Sequence of chain 1.B:
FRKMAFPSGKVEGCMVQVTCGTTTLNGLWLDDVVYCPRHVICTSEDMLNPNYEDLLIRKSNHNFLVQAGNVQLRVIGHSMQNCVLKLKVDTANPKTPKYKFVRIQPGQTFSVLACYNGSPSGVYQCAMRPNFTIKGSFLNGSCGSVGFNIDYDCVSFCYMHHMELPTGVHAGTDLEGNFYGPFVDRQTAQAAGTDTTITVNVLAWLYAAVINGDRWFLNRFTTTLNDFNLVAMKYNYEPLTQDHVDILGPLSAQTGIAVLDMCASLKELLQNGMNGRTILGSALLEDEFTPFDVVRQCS

Binding-site contacts:
Ligand atom C34 contacts residue YKV1 of chain 1.F at 0.0 Å.
Ligand atom C17 contacts residue YKV1 of chain 1.F at 0.1 Å.
Ligand atom C23 contacts residue YKV1 of chain 1.F at 0.1 Å.
Ligand atom C07 contacts residue YKV1 of chain 1.F at 0.1 Å.
Ligand atom C06 contacts residue YKV1 of chain 1.F at 0.1 Å.
Ligand atom C38 contacts residue YKV1 of chain 1.F at 0.0 Å.
Ligand atom C09 contacts residue YKV1 of chain 1.F at 0.1 Å.
Ligand atom C04 contacts residue YKV1 of chain 1.F at 0.1 Å.
Ligand atom N10 contacts residue YKV1 of chain 1.F at 0.2 Å (h-bond).
Ligand atom O20 contacts residue CYS149 of chain 1.B at 2.6 Å (h-bond).
Ligand atom C12 contacts residue YKV1 of chain 1.F at 0.2 Å.
Ligand atom O20 contacts residue YKV1 of chain 1.F at 1.4 Å.
Ligand atom C30 contacts residue YKV1 of chain 1.F at 0.0 Å.
Ligand atom C29 contacts residue YKV1 of chain 1.F at 0.0 Å.
Ligand atom F36 contacts residue YKV1 of chain 1.F at 0.0 Å.
Ligand atom C28 contacts residue YKV1 of chain 1.F at 0.0 Å.
Ligand atom F35 contacts residue YKV1 of chain 1.F at 0.0 Å.
Ligand atom C24 contacts residue YKV1 of chain 1.F at 0.0 Å.
Ligand atom C02 contacts residue YKV1 of chain 1.F at 0.1 Å.
Ligand atom O22 contacts residue YKV1 of chain 1.F at 0.1 Å (h-bond).
Ligand atom O21 contacts residue YKV1 of chain 1.F at 0.2 Å (h-bond).
Ligand atom N15 contacts residue YKV1 of chain 1.F at 0.1 Å (h-bond).
Ligand atom N03 contacts residue YKV1 of chain 1.F at 0.2 Å (h-bond).
Ligand atom O01 contacts residue YKV1 of chain 1.F at 0.1 Å (h-bond).
Ligand atom C19 contacts residue YKV1 of chain 1.F at 0.2 Å.
Ligand atom C32 contacts residue YKV1 of chain 1.F at 0.0 Å.
Ligand atom C14 contacts residue YKV1 of chain 1.F at 0.1 Å.
Ligand atom C16 contacts residue YKV1 of chain 1.F at 0.0 Å.
Ligand atom C37 contacts residue YKV1 of chain 1.F at 0.0 Å.
Ligand atom C08 contacts residue YKV1 of chain 1.F at 0.1 Å.
Ligand atom C26 contacts residue YKV1 of chain 1.F at 0.0 Å.
Ligand atom C13 contacts residue YKV1 of chain 1.F at 0.1 Å.
Ligand atom O18 contacts residue YKV1 of chain 1.F at 0.2 Å (h-bond).
Ligand atom C27 contacts residue YKV1 of chain 1.F at 0.0 Å.
Ligand atom C33 contacts residue YKV1 of chain 1.F at 0.0 Å.
Ligand atom C31 contacts residue YKV1 of chain 1.F at 0.0 Å.
Ligand atom C05 contacts residue YKV1 of chain 1.F at 0.1 Å.
Ligand atom C11 contacts residue YKV1 of chain 1.F at 0.2 Å.
Ligand atom C25 contacts residue YKV1 of chain 1.F at 0.0 Å.
Ligand atom C19 contacts residue CYS149 of chain 1.B at 1.8 Å (hydrophobic).

A protein and the small-molecule ligand that binds it are described below.
Small molecule (SMILES): CC(C)C[C@H](NC(=O)O[C@@H](Cc1ccccc1)C1CCC(F)(F)CC1)C(=O)N[C@@H](C[C@@H]1CCNC1=O)C(O)S(=O)(=O)O